Sequence of chain 1.D:
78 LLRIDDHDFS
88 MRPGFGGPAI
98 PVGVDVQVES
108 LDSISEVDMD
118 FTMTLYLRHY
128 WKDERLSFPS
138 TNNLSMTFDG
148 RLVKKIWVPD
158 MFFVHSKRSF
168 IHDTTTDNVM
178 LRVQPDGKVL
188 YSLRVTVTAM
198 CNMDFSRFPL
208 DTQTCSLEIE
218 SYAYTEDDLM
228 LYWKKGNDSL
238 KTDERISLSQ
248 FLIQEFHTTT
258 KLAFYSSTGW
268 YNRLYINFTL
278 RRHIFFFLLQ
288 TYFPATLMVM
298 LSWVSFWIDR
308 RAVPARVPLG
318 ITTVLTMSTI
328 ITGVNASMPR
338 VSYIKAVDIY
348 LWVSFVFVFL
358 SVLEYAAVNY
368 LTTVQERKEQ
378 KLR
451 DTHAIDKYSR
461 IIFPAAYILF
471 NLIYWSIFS

Sequence of chain 1.E:
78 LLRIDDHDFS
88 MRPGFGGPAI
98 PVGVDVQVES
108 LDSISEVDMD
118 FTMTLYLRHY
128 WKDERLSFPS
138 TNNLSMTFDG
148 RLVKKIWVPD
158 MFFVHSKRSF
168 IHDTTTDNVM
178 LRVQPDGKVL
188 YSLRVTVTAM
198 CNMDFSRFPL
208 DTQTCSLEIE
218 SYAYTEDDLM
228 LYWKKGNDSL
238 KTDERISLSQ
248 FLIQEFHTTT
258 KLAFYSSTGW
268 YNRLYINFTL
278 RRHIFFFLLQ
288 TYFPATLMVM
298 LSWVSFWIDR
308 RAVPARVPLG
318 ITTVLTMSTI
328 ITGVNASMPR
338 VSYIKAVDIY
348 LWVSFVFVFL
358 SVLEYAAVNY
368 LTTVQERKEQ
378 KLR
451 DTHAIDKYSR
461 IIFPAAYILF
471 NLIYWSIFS

This protein binds this small molecule.
Small molecule (SMILES): NCCCC(=O)O

Binding-site contacts:
Ligand atom CD contacts residue GLU217 of chain 1.D at 3.8 Å.
Ligand atom O contacts residue ARG125 of chain 1.E at 3.1 Å (salt-bridge).
Ligand atom CG contacts residue MET177 of chain 1.E at 3.7 Å (hydrophobic).
Ligand atom OXT contacts residue ARG125 of chain 1.E at 3.4 Å (salt-bridge).
Ligand atom N contacts residue TYR219 of chain 1.D at 4.1 Å.
Ligand atom C contacts residue ARG125 of chain 1.E at 3.8 Å.
Ligand atom N contacts residue PHE159 of chain 1.D at 3.8 Å.
Ligand atom CD contacts residue TYR268 of chain 1.D at 3.8 Å (hydrophobic).
Ligand atom C contacts residue MET177 of chain 1.E at 4.1 Å (hydrophobic).
Ligand atom OXT contacts residue MET177 of chain 1.E at 3.2 Å.
Ligand atom CB contacts residue TYR219 of chain 1.D at 4.2 Å (hydrophobic).
Ligand atom CG contacts residue SER189 of chain 1.E at 4.4 Å.
Ligand atom N contacts residue GLU217 of chain 1.D at 2.4 Å (salt-bridge).
Ligand atom CG contacts residue THR265 of chain 1.D at 4.3 Å.
Ligand atom C contacts residue THR265 of chain 1.D at 3.8 Å.
Ligand atom O contacts residue TYR123 of chain 1.E at 4.5 Å.
Ligand atom N contacts residue TYR268 of chain 1.D at 4.2 Å.
Ligand atom CD contacts residue TYR219 of chain 1.D at 3.2 Å (hydrophobic).
Ligand atom CB contacts residue TYR262 of chain 1.D at 4.2 Å (hydrophobic).
Ligand atom OXT contacts residue SER189 of chain 1.E at 3.0 Å (h-bond).
Ligand atom C contacts residue SER189 of chain 1.E at 3.6 Å.
Ligand atom CB contacts residue THR265 of chain 1.D at 4.5 Å.
Ligand atom CG contacts residue TYR219 of chain 1.D at 4.1 Å (hydrophobic).
Ligand atom O contacts residue THR265 of chain 1.D at 4.3 Å.
Ligand atom O contacts residue TYR262 of chain 1.D at 3.9 Å.
Ligand atom O contacts residue SER189 of chain 1.E at 4.1 Å.
Ligand atom CB contacts residue TYR268 of chain 1.D at 4.3 Å (hydrophobic).
Ligand atom CD contacts residue SER218 of chain 1.D at 4.0 Å.
Ligand atom N contacts residue SER218 of chain 1.D at 3.4 Å (h-bond).
Ligand atom CD contacts residue TYR262 of chain 1.D at 4.5 Å (hydrophobic).
Ligand atom OXT contacts residue THR265 of chain 1.D at 3.4 Å.
Ligand atom N contacts residue TYR262 of chain 1.D at 3.7 Å.
Ligand atom CD contacts residue PHE159 of chain 1.D at 4.4 Å (hydrophobic).
Ligand atom CG contacts residue TYR268 of chain 1.D at 4.2 Å (hydrophobic).